A small-molecule ligand and the protein it binds are described below.
Small molecule (SMILES): CC(=O)N[C@H]1[C@H](O[C@H]2[C@H](O)[C@@H](NC(C)=O)CO[C@@H]2CO)O[C@H](CO)[C@@H](O)[C@@H]1O

Binding-site contacts:
Ligand atom C3 contacts residue GLN91 of chain 1.B at 4.1 Å.
Ligand atom O5 contacts residue THR10 of chain 1.B at 4.4 Å.
Ligand atom C7 contacts residue GLN91 of chain 1.B at 3.9 Å.
Ligand atom C8 contacts residue ARG6 of chain 1.B at 3.9 Å.
Ligand atom C2 contacts residue GLN91 of chain 1.B at 3.9 Å.
Ligand atom C5 contacts residue GLN91 of chain 1.B at 4.0 Å.
Ligand atom O7 contacts residue ASN8 of chain 1.B at 4.1 Å.
Ligand atom N2 contacts residue ILE93 of chain 1.B at 4.4 Å.
Ligand atom C8 contacts residue TYR111 of chain 1.B at 3.7 Å (hydrophobic).
Ligand atom C7 contacts residue ASN8 of chain 1.B at 3.8 Å.
Ligand atom C7 contacts residue ARG6 of chain 1.B at 3.7 Å.
Ligand atom O5 contacts residue ASN8 of chain 1.B at 2.3 Å (h-bond).
Ligand atom O6 contacts residue GLU25 of chain 1.B at 3.0 Å (salt-bridge).
Ligand atom C4 contacts residue GLU25 of chain 1.B at 4.1 Å.
Ligand atom O5 contacts residue GLN91 of chain 1.B at 4.3 Å.
Ligand atom O5 contacts residue GLU25 of chain 1.B at 2.9 Å (salt-bridge).
Ligand atom C3 contacts residue ASN8 of chain 1.B at 3.8 Å.
Ligand atom N2 contacts residue ASN8 of chain 1.B at 3.1 Å (h-bond).
Ligand atom N2 contacts residue GLN91 of chain 1.B at 3.1 Å (h-bond).
Ligand atom C1 contacts residue GLN91 of chain 1.B at 3.8 Å.
Ligand atom C1 contacts residue ASN8 of chain 1.B at 1.4 Å.
Ligand atom C1 contacts residue GLU25 of chain 1.B at 4.0 Å.
Ligand atom C5 contacts residue ASN8 of chain 1.B at 3.6 Å.
Ligand atom C5 contacts residue GLU25 of chain 1.B at 3.5 Å.
Ligand atom C8 contacts residue GLN91 of chain 1.B at 3.7 Å.
Ligand atom O7 contacts residue ARG6 of chain 1.B at 3.1 Å (salt-bridge).
Ligand atom C7 contacts residue ILE93 of chain 1.B at 4.1 Å (hydrophobic).
Ligand atom C1 contacts residue THR10 of chain 1.B at 4.2 Å.
Ligand atom C4 contacts residue ASN8 of chain 1.B at 4.2 Å.
Ligand atom C6 contacts residue GLU25 of chain 1.B at 3.2 Å.
Ligand atom C4 contacts residue GLN91 of chain 1.B at 4.5 Å.
Ligand atom C2 contacts residue ASN8 of chain 1.B at 2.5 Å.
Ligand atom C8 contacts residue ILE93 of chain 1.B at 3.9 Å (hydrophobic).

Sequence of chain 1.B:
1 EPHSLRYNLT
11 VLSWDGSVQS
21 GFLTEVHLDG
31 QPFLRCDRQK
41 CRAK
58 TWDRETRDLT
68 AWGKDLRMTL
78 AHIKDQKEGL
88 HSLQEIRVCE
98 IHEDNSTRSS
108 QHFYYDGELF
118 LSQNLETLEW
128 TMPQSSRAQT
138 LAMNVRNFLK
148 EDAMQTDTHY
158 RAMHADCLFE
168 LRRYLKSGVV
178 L